Binding-site contacts:
Ligand atom C19 contacts residue SER144 of chain 2.A at 3.9 Å.
Ligand atom C06 contacts residue GLN189 of chain 2.A at 3.9 Å.
Ligand atom C23 contacts residue ASN142 of chain 2.A at 4.0 Å.
Ligand atom O01 contacts residue GLU166 of chain 2.A at 2.6 Å (salt-bridge).
Ligand atom C09 contacts residue ARG188 of chain 2.A at 4.0 Å.
Ligand atom C19 contacts residue PHE140 of chain 2.A at 3.3 Å (hydrophobic).
Ligand atom C20 contacts residue LEU141 of chain 2.A at 3.6 Å (hydrophobic).
Ligand atom C21 contacts residue PHE140 of chain 2.A at 3.6 Å (hydrophobic).
Ligand atom C20 contacts residue ASN142 of chain 2.A at 3.7 Å.
Ligand atom C11 contacts residue HIS41 of chain 2.A at 3.4 Å.
Ligand atom C09 contacts residue ASP187 of chain 2.A at 3.8 Å.
Ligand atom O14 contacts residue CYS145 of chain 2.A at 3.7 Å.
Ligand atom N18 contacts residue HIS163 of chain 2.A at 2.8 Å (h-bond).
Ligand atom O01 contacts residue MET165 of chain 2.A at 3.7 Å.
Ligand atom O14 contacts residue HIS41 of chain 2.A at 3.8 Å.
Ligand atom C02 contacts residue GLU166 of chain 2.A at 3.4 Å.
Ligand atom C10 contacts residue MET165 of chain 2.A at 3.6 Å (hydrophobic).
Ligand atom C22 contacts residue ASN142 of chain 2.A at 3.5 Å.
Ligand atom C02 contacts residue MET165 of chain 2.A at 3.9 Å (hydrophobic).
Ligand atom N18 contacts residue SER144 of chain 2.A at 3.9 Å.
Ligand atom C17 contacts residue HIS163 of chain 2.A at 3.3 Å.
Ligand atom C17 contacts residue HIS164 of chain 2.A at 3.7 Å.
Ligand atom C11 contacts residue HIS164 of chain 2.A at 3.0 Å.
Ligand atom C17 contacts residue MET165 of chain 2.A at 3.7 Å (hydrophobic).
Ligand atom N18 contacts residue LEU141 of chain 2.A at 4.0 Å.
Ligand atom C09 contacts residue MET49 of chain 2.A at 3.9 Å (hydrophobic).
Ligand atom C20 contacts residue PHE140 of chain 2.A at 3.9 Å (hydrophobic).
Ligand atom C10 contacts residue HIS41 of chain 2.A at 3.1 Å.
Ligand atom C17 contacts residue CYS145 of chain 2.A at 3.5 Å (hydrophobic).
Ligand atom C16 contacts residue CYS145 of chain 2.A at 4.0 Å (hydrophobic).
Ligand atom C19 contacts residue LEU141 of chain 2.A at 3.3 Å (hydrophobic).
Ligand atom C21 contacts residue ASN142 of chain 2.A at 3.1 Å.
Ligand atom C11 contacts residue MET165 of chain 2.A at 3.3 Å (hydrophobic).
Ligand atom C21 contacts residue LEU141 of chain 2.A at 3.2 Å (hydrophobic).
Ligand atom C19 contacts residue HIS163 of chain 2.A at 3.8 Å.
Ligand atom C08 contacts residue MET49 of chain 2.A at 3.4 Å (hydrophobic).
Ligand atom C09 contacts residue HIS41 of chain 2.A at 3.8 Å.
Ligand atom C10 contacts residue HIS164 of chain 2.A at 3.4 Å.
Ligand atom C17 contacts residue GLU166 of chain 2.A at 3.6 Å.
Ligand atom C07 contacts residue MET49 of chain 2.A at 3.9 Å (hydrophobic).

Sequence of chain 2.A:
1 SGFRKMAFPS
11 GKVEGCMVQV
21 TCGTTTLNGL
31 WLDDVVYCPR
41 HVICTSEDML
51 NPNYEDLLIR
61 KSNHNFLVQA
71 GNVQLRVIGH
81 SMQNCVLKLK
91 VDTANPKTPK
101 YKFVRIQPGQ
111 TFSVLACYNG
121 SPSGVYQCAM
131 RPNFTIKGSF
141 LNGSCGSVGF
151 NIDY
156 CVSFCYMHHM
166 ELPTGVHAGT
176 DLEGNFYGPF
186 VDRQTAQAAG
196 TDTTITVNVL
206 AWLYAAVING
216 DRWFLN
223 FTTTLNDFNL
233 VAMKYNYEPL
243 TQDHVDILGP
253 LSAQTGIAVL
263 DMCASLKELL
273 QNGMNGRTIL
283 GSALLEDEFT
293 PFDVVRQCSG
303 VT

Sequence of chain 1.A:
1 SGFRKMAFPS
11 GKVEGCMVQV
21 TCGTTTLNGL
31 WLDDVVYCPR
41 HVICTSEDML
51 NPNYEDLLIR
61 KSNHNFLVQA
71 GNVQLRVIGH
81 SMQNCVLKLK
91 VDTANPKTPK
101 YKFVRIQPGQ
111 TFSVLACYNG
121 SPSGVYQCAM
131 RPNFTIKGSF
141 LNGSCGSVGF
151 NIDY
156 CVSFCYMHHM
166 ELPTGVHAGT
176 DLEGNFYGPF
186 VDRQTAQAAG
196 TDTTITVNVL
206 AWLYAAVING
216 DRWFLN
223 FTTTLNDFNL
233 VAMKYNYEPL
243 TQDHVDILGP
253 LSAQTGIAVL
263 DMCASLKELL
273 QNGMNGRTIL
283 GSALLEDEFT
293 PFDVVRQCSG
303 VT

The small molecule below binds the protein below.
Small molecule (SMILES): O=C1N[C@@]2(CCc3ccccc32)C(=O)N1c1cncc2ccccc12